Binding-site contacts:
Ligand atom C40 contacts residue ALA87 of chain 2.E at 3.5 Å (hydrophobic).
Ligand atom P27 contacts residue TYR10 of chain 2.F at 3.2 Å.
Ligand atom N9 contacts residue ALA87 of chain 2.F at 3.5 Å.
Ligand atom N35 contacts residue TYR10 of chain 2.E at 3.1 Å.
Ligand atom O19 contacts residue TYR10 of chain 2.E at 2.9 Å (h-bond).
Ligand atom O17 contacts residue TYR10 of chain 2.E at 2.9 Å (h-bond).
Ligand atom C21 contacts residue TYR10 of chain 2.E at 3.5 Å (hydrophobic).
Ligand atom N1 contacts residue ARG11 of chain 2.F at 3.1 Å (salt-bridge).
Ligand atom C25 contacts residue MET80 of chain 2.E at 3.4 Å (hydrophobic).
Ligand atom N01 contacts residue HIS4 of chain 2.F at 2.9 Å (h-bond).
Ligand atom O30 contacts residue MET80 of chain 2.E at 3.1 Å.
Ligand atom N42 contacts residue ALA87 of chain 2.E at 3.3 Å.
Ligand atom C37 contacts residue TYR10 of chain 2.E at 3.4 Å (hydrophobic).
Ligand atom N39 contacts residue ARG11 of chain 2.E at 3.2 Å (salt-bridge).
Ligand atom N7 contacts residue TYR10 of chain 2.E at 3.3 Å (h-bond).
Ligand atom O19 contacts residue LYS25 of chain 2.F at 2.5 Å (salt-bridge).
Ligand atom O20 contacts residue TYR10 of chain 2.E at 2.8 Å (h-bond).
Ligand atom N41 contacts residue ALA87 of chain 2.E at 2.8 Å (h-bond).
Ligand atom C34 contacts residue TYR10 of chain 2.F at 3.1 Å (hydrophobic).
Ligand atom C8 contacts residue TYR10 of chain 2.E at 3.0 Å (hydrophobic).
Ligand atom O26 contacts residue TYR10 of chain 2.F at 3.1 Å (h-bond).
Ligand atom O23 contacts residue ARG84 of chain 2.E at 3.5 Å.
Ligand atom O44 contacts residue MET80 of chain 2.F at 3.4 Å.
Ligand atom O43 contacts residue ARG11 of chain 2.E at 3.4 Å (salt-bridge).
Ligand atom C34 contacts residue TYR10 of chain 2.E at 3.4 Å (hydrophobic).
Ligand atom N3 contacts residue ALA87 of chain 2.F at 3.3 Å.
Ligand atom C6 contacts residue TYR10 of chain 2.F at 3.5 Å (hydrophobic).
Ligand atom P18 contacts residue TYR10 of chain 2.E at 3.1 Å.
Ligand atom C4 contacts residue ALA87 of chain 2.F at 3.4 Å (hydrophobic).
Ligand atom O43 contacts residue HIS4 of chain 2.F at 3.5 Å (h-bond).
Ligand atom O2' contacts residue PRO89 of chain 2.F at 3.1 Å.
Ligand atom C2 contacts residue ARG11 of chain 2.F at 3.4 Å.
Ligand atom N41 contacts residue ARG11 of chain 2.E at 3.3 Å.
Ligand atom N41 contacts residue PRO89 of chain 2.E at 3.1 Å (h-bond).
Ligand atom O29 contacts residue TYR10 of chain 2.F at 2.3 Å (h-bond).
Ligand atom O23 contacts residue MET80 of chain 2.F at 3.4 Å.
Ligand atom N39 contacts residue LEU13 of chain 2.E at 3.5 Å.
Ligand atom N41 contacts residue GLN88 of chain 2.E at 3.3 Å.
Ligand atom O4' contacts residue ILE83 of chain 2.F at 3.1 Å.
Ligand atom O43 contacts residue GLN3 of chain 2.F at 3.1 Å (h-bond).

Sequence of chain 2.F:
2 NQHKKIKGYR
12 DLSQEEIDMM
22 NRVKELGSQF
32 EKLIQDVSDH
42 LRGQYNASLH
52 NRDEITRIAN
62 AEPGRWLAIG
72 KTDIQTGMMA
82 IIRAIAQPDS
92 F

Sequence of chain 2.E:
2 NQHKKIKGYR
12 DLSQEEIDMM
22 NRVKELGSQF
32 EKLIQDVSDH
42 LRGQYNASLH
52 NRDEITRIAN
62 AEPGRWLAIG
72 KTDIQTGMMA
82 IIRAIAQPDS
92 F

A small-molecule ligand and the protein it binds are described below.
Small molecule (SMILES): Nc1nc(=O)c2ncn([C@@H]3O[C@@H]4COP(=O)(O)O[C@H]5[C@@H](O)[C@H](n6cnc7c(N)ncnc76)O[C@@H]5COP(=O)(O)O[C@@H]3[C@@H]4O)c2[nH]1